Binding-site contacts:
Ligand atom O8 contacts residue GLU174 of chain 1.A at 2.8 Å (salt-bridge).
Ligand atom O6 contacts residue GLU174 of chain 1.A at 2.8 Å (salt-bridge).
Ligand atom C2 contacts residue GLU174 of chain 1.A at 3.3 Å.
Ligand atom C23 contacts residue 3YD1 of chain 1.C at 4.0 Å.
Ligand atom C3 contacts residue PRO110 of chain 1.A at 3.9 Å (hydrophobic).
Ligand atom O18 contacts residue ASN14 of chain 1.A at 3.0 Å (h-bond).
Ligand atom O18 contacts residue SER13 of chain 1.A at 3.5 Å (h-bond).
Ligand atom N24 contacts residue 3YD1 of chain 1.C at 3.9 Å.
Ligand atom O22 contacts residue MET90 of chain 1.A at 3.9 Å.
Ligand atom O8 contacts residue ILE108 of chain 1.A at 3.8 Å.
Ligand atom O12 contacts residue LYS171 of chain 1.A at 3.3 Å.
Ligand atom P15 contacts residue SER13 of chain 1.A at 3.5 Å.
Ligand atom C23 contacts residue ILE108 of chain 1.A at 4.0 Å (hydrophobic).
Ligand atom O4 contacts residue GLY88 of chain 1.A at 4.0 Å.
Ligand atom O17 contacts residue SER13 of chain 1.A at 4.0 Å.
Ligand atom O22 contacts residue PRO110 of chain 1.A at 3.4 Å.
Ligand atom P15 contacts residue GLY12 of chain 1.A at 3.6 Å.
Ligand atom N24 contacts residue GLY118 of chain 1.A at 3.9 Å.
Ligand atom O6 contacts residue LYS171 of chain 1.A at 3.6 Å.
Ligand atom O16 contacts residue LYS171 of chain 1.A at 3.7 Å.
Ligand atom C1 contacts residue ASN14 of chain 1.A at 3.8 Å.
Ligand atom N19 contacts residue ILE108 of chain 1.A at 3.8 Å.
Ligand atom N24 contacts residue HIS109 of chain 1.A at 3.8 Å.
Ligand atom O16 contacts residue ASN14 of chain 1.A at 3.9 Å.
Ligand atom O16 contacts residue GLY12 of chain 1.A at 3.6 Å.
Ligand atom O8 contacts residue PRO110 of chain 1.A at 3.3 Å.
Ligand atom C10 contacts residue GLY88 of chain 1.A at 3.6 Å.
Ligand atom N19 contacts residue PRO110 of chain 1.A at 3.8 Å.
Ligand atom C5 contacts residue LYS171 of chain 1.A at 4.0 Å.
Ligand atom O17 contacts residue THR11 of chain 1.A at 3.5 Å (h-bond).
Ligand atom O16 contacts residue THR11 of chain 1.A at 3.8 Å.
Ligand atom P15 contacts residue ASN14 of chain 1.A at 4.0 Å.
Ligand atom N24 contacts residue MET90 of chain 1.A at 3.7 Å.
Ligand atom C1 contacts residue LYS171 of chain 1.A at 4.0 Å.
Ligand atom C23 contacts residue MET90 of chain 1.A at 3.8 Å (hydrophobic).
Ligand atom C21 contacts residue MET90 of chain 1.A at 3.9 Å (hydrophobic).
Ligand atom O16 contacts residue SER13 of chain 1.A at 2.6 Å (h-bond).
Ligand atom C1 contacts residue GLU174 of chain 1.A at 3.1 Å.
Ligand atom C21 contacts residue PRO110 of chain 1.A at 3.6 Å (hydrophobic).
Ligand atom O17 contacts residue GLY12 of chain 1.A at 2.9 Å (h-bond).

This small molecule binds to this protein.
Small molecule (SMILES): NCC(=O)N[C@@H]1O[C@H](COP(=O)([O-])[O-])[C@@H](O)[C@H]1O

Sequence of chain 1.A:
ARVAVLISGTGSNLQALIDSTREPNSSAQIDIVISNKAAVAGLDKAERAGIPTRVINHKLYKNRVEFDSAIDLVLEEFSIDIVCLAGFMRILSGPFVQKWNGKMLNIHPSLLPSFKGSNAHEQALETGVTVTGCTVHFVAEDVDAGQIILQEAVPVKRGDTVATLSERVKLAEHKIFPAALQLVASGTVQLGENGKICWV